Sequence of chain 1.C:
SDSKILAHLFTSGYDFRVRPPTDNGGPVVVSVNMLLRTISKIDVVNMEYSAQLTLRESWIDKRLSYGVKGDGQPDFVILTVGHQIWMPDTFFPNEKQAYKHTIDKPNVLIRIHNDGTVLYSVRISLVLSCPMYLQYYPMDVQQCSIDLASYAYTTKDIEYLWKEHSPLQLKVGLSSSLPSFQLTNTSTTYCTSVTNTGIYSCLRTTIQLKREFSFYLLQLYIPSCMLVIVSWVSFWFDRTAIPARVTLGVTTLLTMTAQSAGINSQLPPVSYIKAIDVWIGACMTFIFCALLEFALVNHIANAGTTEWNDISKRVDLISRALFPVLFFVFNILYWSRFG

The small molecule below binds the protein below.
Small molecule (SMILES): CC(=O)N[C@@H]1[C@@H](O)[C@H](O)[C@@H](CO)O[C@H]1O

Binding-site contacts:
Ligand atom C8 contacts residue GLN208 of chain 1.C at 3.5 Å.
Ligand atom O7 contacts residue ASN185 of chain 1.C at 2.9 Å (h-bond).
Ligand atom C3 contacts residue GLN208 of chain 1.C at 3.6 Å.
Ligand atom C5 contacts residue ASN185 of chain 1.C at 3.5 Å.
Ligand atom C8 contacts residue ASN185 of chain 1.C at 4.1 Å.
Ligand atom C8 contacts residue SER187 of chain 1.C at 4.4 Å.
Ligand atom C7 contacts residue ASN185 of chain 1.C at 3.2 Å.
Ligand atom O7 contacts residue THR206 of chain 1.C at 4.4 Å.
Ligand atom C2 contacts residue GLN208 of chain 1.C at 3.4 Å.
Ligand atom C7 contacts residue GLN208 of chain 1.C at 3.6 Å.
Ligand atom C2 contacts residue GLN143 of chain 1.C at 4.5 Å.
Ligand atom C8 contacts residue THR206 of chain 1.C at 3.5 Å.
Ligand atom C4 contacts residue ASN185 of chain 1.C at 3.8 Å.
Ligand atom C3 contacts residue ASN185 of chain 1.C at 3.5 Å.
Ligand atom C1 contacts residue GLN208 of chain 1.C at 3.5 Å.
Ligand atom O7 contacts residue THR186 of chain 1.C at 3.5 Å.
Ligand atom O7 contacts residue SER187 of chain 1.C at 3.2 Å.
Ligand atom C7 contacts residue SER187 of chain 1.C at 4.3 Å.
Ligand atom O5 contacts residue ASN185 of chain 1.C at 2.3 Å (h-bond).
Ligand atom C1 contacts residue ASN185 of chain 1.C at 1.5 Å.
Ligand atom N2 contacts residue GLN208 of chain 1.C at 2.6 Å (h-bond).
Ligand atom O6 contacts residue ASN185 of chain 1.C at 4.1 Å.
Ligand atom C8 contacts residue ILE207 of chain 1.C at 4.2 Å (hydrophobic).
Ligand atom C3 contacts residue GLN143 of chain 1.C at 4.3 Å.
Ligand atom N2 contacts residue ASN185 of chain 1.C at 2.8 Å (h-bond).
Ligand atom O3 contacts residue ASN185 of chain 1.C at 4.5 Å.
Ligand atom N2 contacts residue GLN143 of chain 1.C at 3.4 Å (h-bond).
Ligand atom C8 contacts residue GLN143 of chain 1.C at 3.2 Å.
Ligand atom C6 contacts residue ASN185 of chain 1.C at 4.4 Å.
Ligand atom O3 contacts residue GLN208 of chain 1.C at 4.3 Å.
Ligand atom C7 contacts residue GLN143 of chain 1.C at 3.7 Å.
Ligand atom O3 contacts residue GLN143 of chain 1.C at 3.9 Å.
Ligand atom C2 contacts residue ASN185 of chain 1.C at 2.1 Å.